Binding-site contacts:
Ligand atom N2 contacts residue ASN48 of chain 1.B at 3.0 Å (h-bond).
Ligand atom C5 contacts residue ASN48 of chain 1.B at 3.6 Å.
Ligand atom C1 contacts residue TYR15 of chain 1.B at 4.0 Å (hydrophobic).
Ligand atom C1 contacts residue ASN48 of chain 1.B at 1.4 Å.
Ligand atom C7 contacts residue TYR15 of chain 1.B at 4.4 Å (hydrophobic).
Ligand atom O7 contacts residue TYR15 of chain 1.B at 3.6 Å.
Ligand atom C2 contacts residue ASN48 of chain 1.B at 2.5 Å.
Ligand atom C3 contacts residue ASN48 of chain 1.B at 3.8 Å.
Ligand atom C7 contacts residue ASN48 of chain 1.B at 3.9 Å.
Ligand atom O7 contacts residue ASN48 of chain 1.B at 4.1 Å.
Ligand atom O5 contacts residue TYR15 of chain 1.B at 4.1 Å.
Ligand atom C6 contacts residue TYR15 of chain 1.B at 4.3 Å (hydrophobic).
Ligand atom C5 contacts residue TYR15 of chain 1.B at 4.2 Å (hydrophobic).
Ligand atom C4 contacts residue ASN48 of chain 1.B at 4.2 Å.
Ligand atom O5 contacts residue ASN48 of chain 1.B at 2.2 Å (h-bond).

The small molecule below binds the protein below.
Small molecule (SMILES): CC(=O)N[C@@H]1[C@@H](O)[C@H](O)[C@@H](CO)O[C@H]1O

Sequence of chain 1.B:
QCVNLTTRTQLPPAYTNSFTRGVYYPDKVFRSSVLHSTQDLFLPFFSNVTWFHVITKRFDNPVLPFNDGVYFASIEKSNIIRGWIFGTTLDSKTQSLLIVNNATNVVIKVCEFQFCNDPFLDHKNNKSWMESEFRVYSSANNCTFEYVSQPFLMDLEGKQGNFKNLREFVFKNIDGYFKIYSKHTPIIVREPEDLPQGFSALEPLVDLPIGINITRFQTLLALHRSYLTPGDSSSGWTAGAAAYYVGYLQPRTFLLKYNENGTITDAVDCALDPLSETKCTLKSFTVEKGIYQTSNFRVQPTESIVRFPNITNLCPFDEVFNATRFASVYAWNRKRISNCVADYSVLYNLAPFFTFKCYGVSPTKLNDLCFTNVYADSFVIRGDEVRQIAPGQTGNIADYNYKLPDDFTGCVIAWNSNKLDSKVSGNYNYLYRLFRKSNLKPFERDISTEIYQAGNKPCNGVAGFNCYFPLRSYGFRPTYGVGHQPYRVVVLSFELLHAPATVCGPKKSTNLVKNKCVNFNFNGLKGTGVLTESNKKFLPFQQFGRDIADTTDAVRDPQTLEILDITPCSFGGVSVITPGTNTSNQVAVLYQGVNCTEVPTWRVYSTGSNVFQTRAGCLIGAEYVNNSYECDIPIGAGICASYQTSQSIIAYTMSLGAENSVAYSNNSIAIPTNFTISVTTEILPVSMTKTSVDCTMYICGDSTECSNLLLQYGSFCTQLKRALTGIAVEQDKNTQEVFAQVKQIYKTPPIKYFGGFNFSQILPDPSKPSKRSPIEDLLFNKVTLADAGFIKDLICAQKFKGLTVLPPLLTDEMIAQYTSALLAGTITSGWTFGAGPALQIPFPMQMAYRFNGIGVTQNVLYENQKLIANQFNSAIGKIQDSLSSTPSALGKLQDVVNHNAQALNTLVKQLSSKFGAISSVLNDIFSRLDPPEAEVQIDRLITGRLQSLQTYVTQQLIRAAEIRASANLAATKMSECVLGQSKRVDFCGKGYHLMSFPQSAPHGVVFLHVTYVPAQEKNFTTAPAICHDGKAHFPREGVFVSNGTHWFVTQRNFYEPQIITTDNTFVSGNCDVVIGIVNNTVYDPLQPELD